A small-molecule ligand and the protein it binds are described below.
Small molecule (SMILES): Cc1cc(CCCOc2c(C)cc(-c3noc(C(F)(F)F)n3)cc2C)on1

Binding-site contacts:
Ligand atom O1 contacts residue LEU100 of chain 26.A at 3.7 Å.
Ligand atom F3 contacts residue MET143 of chain 26.A at 3.3 Å.
Ligand atom CM6 contacts residue TYR144 of chain 26.A at 3.6 Å (hydrophobic).
Ligand atom F3 contacts residue TYR144 of chain 26.A at 3.1 Å.
Ligand atom F1 contacts residue TYR142 of chain 26.A at 3.3 Å.
Ligand atom N2 contacts residue LEU100 of chain 26.A at 3.8 Å.
Ligand atom N1A contacts residue TYR144 of chain 26.A at 3.3 Å.
Ligand atom C5B contacts residue LEU181 of chain 26.A at 3.5 Å (hydrophobic).
Ligand atom CM2 contacts residue ILE122 of chain 26.A at 3.5 Å (hydrophobic).
Ligand atom CM6 contacts residue MET214 of chain 26.A at 3.4 Å (hydrophobic).
Ligand atom C4 contacts residue TYR190 of chain 26.A at 3.6 Å (hydrophobic).
Ligand atom CM3 contacts residue ASN212 of chain 26.A at 3.6 Å.
Ligand atom C4 contacts residue LEU100 of chain 26.A at 3.7 Å (hydrophobic).
Ligand atom O1 contacts residue MET214 of chain 26.A at 3.3 Å.
Ligand atom N3A contacts residue PHE179 of chain 26.A at 3.2 Å.
Ligand atom F2 contacts residue VAL168 of chain 26.A at 2.9 Å.
Ligand atom N1A contacts residue PHE179 of chain 26.A at 3.6 Å.
Ligand atom F3 contacts residue ALA166 of chain 26.A at 3.2 Å.
Ligand atom C1B contacts residue LEU181 of chain 26.A at 3.8 Å (hydrophobic).
Ligand atom C6B contacts residue LEU181 of chain 26.A at 3.5 Å (hydrophobic).
Ligand atom C1B contacts residue ILE98 of chain 26.A at 3.7 Å (hydrophobic).
Ligand atom F3 contacts residue TYR142 of chain 26.A at 2.6 Å.
Ligand atom N3A contacts residue LEU217 of chain 26.A at 3.6 Å.
Ligand atom O1B contacts residue ILE98 of chain 26.A at 3.1 Å.
Ligand atom O1A contacts residue TYR144 of chain 26.A at 3.3 Å.
Ligand atom F2 contacts residue PHE179 of chain 26.A at 3.6 Å.
Ligand atom CM3 contacts residue TYR190 of chain 26.A at 3.7 Å (hydrophobic).
Ligand atom F1 contacts residue LEU217 of chain 26.A at 3.3 Å.
Ligand atom C2A contacts residue PHE179 of chain 26.A at 3.5 Å (hydrophobic).
Ligand atom F2 contacts residue TYR142 of chain 26.A at 3.6 Å.
Ligand atom C4B contacts residue LEU181 of chain 26.A at 3.8 Å (hydrophobic).
Ligand atom F1 contacts residue MET124 of chain 26.A at 3.5 Å.
Ligand atom C1C contacts residue MET214 of chain 26.A at 3.5 Å (hydrophobic).
Ligand atom C3A contacts residue PHE179 of chain 26.A at 3.4 Å (hydrophobic).
Ligand atom CM6 contacts residue LEU184 of chain 26.A at 3.4 Å (hydrophobic).
Ligand atom C3 contacts residue LEU100 of chain 26.A at 3.6 Å (hydrophobic).
Ligand atom C5B contacts residue TYR144 of chain 26.A at 3.7 Å (hydrophobic).
Ligand atom C2A contacts residue TYR144 of chain 26.A at 3.6 Å (hydrophobic).
Ligand atom CM4 contacts residue TYR142 of chain 26.A at 3.5 Å (hydrophobic).
Ligand atom C3A contacts residue TYR144 of chain 26.A at 3.7 Å (hydrophobic).

Sequence of chain 26.C:
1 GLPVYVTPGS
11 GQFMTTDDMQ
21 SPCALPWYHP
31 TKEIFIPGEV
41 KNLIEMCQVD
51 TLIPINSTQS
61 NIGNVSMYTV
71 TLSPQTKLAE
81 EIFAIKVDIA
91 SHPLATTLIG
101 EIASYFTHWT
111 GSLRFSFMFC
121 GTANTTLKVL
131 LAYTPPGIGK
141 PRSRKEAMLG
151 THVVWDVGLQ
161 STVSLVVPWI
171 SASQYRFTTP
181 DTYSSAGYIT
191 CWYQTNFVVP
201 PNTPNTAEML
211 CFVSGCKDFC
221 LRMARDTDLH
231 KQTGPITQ

Sequence of chain 26.A:
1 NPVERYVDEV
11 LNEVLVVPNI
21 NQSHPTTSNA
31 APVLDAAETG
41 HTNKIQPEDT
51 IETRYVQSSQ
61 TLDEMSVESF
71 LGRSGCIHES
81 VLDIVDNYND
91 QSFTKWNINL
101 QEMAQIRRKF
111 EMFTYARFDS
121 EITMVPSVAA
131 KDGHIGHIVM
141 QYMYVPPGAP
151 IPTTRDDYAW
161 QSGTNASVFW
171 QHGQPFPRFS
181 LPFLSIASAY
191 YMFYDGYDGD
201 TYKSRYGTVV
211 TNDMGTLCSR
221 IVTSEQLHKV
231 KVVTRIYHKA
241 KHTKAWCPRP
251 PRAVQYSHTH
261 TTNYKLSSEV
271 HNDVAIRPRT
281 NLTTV